Binding-site contacts:
Ligand atom C8 contacts residue ARG238 of chain 1.B at 4.0 Å.
Ligand atom C3 contacts residue ASN174 of chain 1.B at 3.7 Å.
Ligand atom O7 contacts residue ARG238 of chain 1.B at 3.4 Å (salt-bridge).
Ligand atom C5 contacts residue ASN174 of chain 1.B at 3.8 Å.
Ligand atom C7 contacts residue ARG217 of chain 1.B at 3.8 Å.
Ligand atom C8 contacts residue ARG221 of chain 1.B at 3.5 Å.
Ligand atom C6 contacts residue ARG217 of chain 1.B at 3.9 Å.
Ligand atom C6 contacts residue SER220 of chain 1.B at 3.6 Å.
Ligand atom C8 contacts residue SER236 of chain 1.B at 3.4 Å.
Ligand atom O2 contacts residue ARG221 of chain 1.B at 4.3 Å.
Ligand atom C3 contacts residue SER236 of chain 1.B at 3.8 Å.
Ligand atom C1 contacts residue ASN174 of chain 1.B at 1.4 Å.
Ligand atom N2 contacts residue ASN174 of chain 1.B at 2.7 Å (h-bond).
Ligand atom O7 contacts residue ARG217 of chain 1.B at 3.5 Å (salt-bridge).
Ligand atom O5 contacts residue VAL219 of chain 1.B at 4.0 Å.
Ligand atom C5 contacts residue VAL219 of chain 1.B at 4.2 Å (hydrophobic).
Ligand atom O7 contacts residue ARG221 of chain 1.B at 2.9 Å (salt-bridge).
Ligand atom C4 contacts residue VAL219 of chain 1.B at 4.2 Å (hydrophobic).
Ligand atom O6 contacts residue ARG221 of chain 1.B at 4.2 Å.
Ligand atom C8 contacts residue GLU215 of chain 1.B at 4.0 Å.
Ligand atom C6 contacts residue ARG221 of chain 1.B at 3.9 Å.
Ligand atom O7 contacts residue ASN174 of chain 1.B at 3.8 Å.
Ligand atom C2 contacts residue SER236 of chain 1.B at 3.9 Å.
Ligand atom N2 contacts residue SER236 of chain 1.B at 2.9 Å (h-bond).
Ligand atom O3 contacts residue ARG221 of chain 1.B at 4.1 Å.
Ligand atom C7 contacts residue ARG221 of chain 1.B at 3.7 Å.
Ligand atom O5 contacts residue ASN174 of chain 1.B at 2.5 Å (h-bond).
Ligand atom O3 contacts residue ARG217 of chain 1.B at 3.5 Å (salt-bridge).
Ligand atom O5 contacts residue VAL219 of chain 1.B at 4.2 Å.
Ligand atom O6 contacts residue ARG217 of chain 1.B at 2.6 Å (salt-bridge).
Ligand atom O2 contacts residue ASN222 of chain 1.B at 4.2 Å.
Ligand atom C2 contacts residue ASN174 of chain 1.B at 2.4 Å.
Ligand atom C7 contacts residue SER236 of chain 1.B at 3.6 Å.
Ligand atom O3 contacts residue SER236 of chain 1.B at 3.9 Å.
Ligand atom C7 contacts residue ASN174 of chain 1.B at 3.4 Å.
Ligand atom C7 contacts residue ARG238 of chain 1.B at 4.2 Å.
Ligand atom C8 contacts residue ARG217 of chain 1.B at 3.9 Å.
Ligand atom O3 contacts residue VAL219 of chain 1.B at 4.0 Å.
Ligand atom C8 contacts residue PHE237 of chain 1.B at 4.2 Å (hydrophobic).
Ligand atom C1 contacts residue ARG221 of chain 1.B at 3.7 Å.

Sequence of chain 1.B:
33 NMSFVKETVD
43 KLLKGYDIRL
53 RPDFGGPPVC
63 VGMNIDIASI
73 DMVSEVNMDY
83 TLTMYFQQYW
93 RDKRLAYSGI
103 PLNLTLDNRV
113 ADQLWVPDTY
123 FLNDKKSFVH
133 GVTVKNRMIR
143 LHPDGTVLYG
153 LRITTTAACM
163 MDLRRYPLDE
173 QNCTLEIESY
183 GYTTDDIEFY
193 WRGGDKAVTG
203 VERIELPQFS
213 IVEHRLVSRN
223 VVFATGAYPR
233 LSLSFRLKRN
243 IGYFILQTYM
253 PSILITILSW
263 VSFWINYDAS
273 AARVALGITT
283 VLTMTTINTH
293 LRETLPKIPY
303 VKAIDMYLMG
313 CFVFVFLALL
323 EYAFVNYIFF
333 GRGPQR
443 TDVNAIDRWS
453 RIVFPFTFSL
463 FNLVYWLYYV

The protein below binds the small molecule below.
Small molecule (SMILES): CC(=O)N[C@H]1[C@H](O[C@H]2[C@H](O)[C@@H](NC(C)=O)CO[C@@H]2CO)O[C@H](CO)[C@@H](O[C@@H]2O[C@H](CO[C@H]3O[C@H](CO)[C@@H](O)[C@H](O[C@H]4O[C@H](CO)[C@@H](O)[C@H](O)[C@@H]4O)[C@@H]3O)[C@@H](O)[C@H](O[C@H]3O[C@H](CO)[C@@H](O)[C@H](O)[C@@H]3O)[C@@H]2O)[C@@H]1O